Binding-site contacts:
Ligand atom C2 contacts residue VAL31 of chain 5.D at 4.0 Å (hydrophobic).
Ligand atom C7 contacts residue SER70 of chain 5.D at 4.4 Å.
Ligand atom O5 contacts residue ASN69 of chain 5.D at 2.8 Å (h-bond).
Ligand atom C5 contacts residue VAL31 of chain 5.D at 4.2 Å (hydrophobic).
Ligand atom O1 contacts residue ASN69 of chain 5.D at 2.1 Å (h-bond).
Ligand atom C5 contacts residue ASN69 of chain 5.D at 3.7 Å.
Ligand atom C8 contacts residue ARG57 of chain 5.D at 4.2 Å.
Ligand atom O4 contacts residue VAL31 of chain 5.D at 3.3 Å.
Ligand atom C2 contacts residue ASN69 of chain 5.D at 4.2 Å.
Ligand atom O1 contacts residue MET33 of chain 5.D at 3.9 Å.
Ligand atom O1 contacts residue SER70 of chain 5.D at 4.2 Å.
Ligand atom C5 contacts residue MET33 of chain 5.D at 3.7 Å (hydrophobic).
Ligand atom C6 contacts residue LEU24 of chain 5.D at 4.5 Å (hydrophobic).
Ligand atom O5 contacts residue MET33 of chain 5.D at 4.2 Å.
Ligand atom C5 contacts residue NAG1 of chain 5.X at 4.4 Å.
Ligand atom C7 contacts residue ASN69 of chain 5.D at 3.8 Å.
Ligand atom C8 contacts residue ASN69 of chain 5.D at 3.4 Å.
Ligand atom O4 contacts residue NAG1 of chain 5.X at 3.0 Å.
Ligand atom C6 contacts residue NAG1 of chain 5.X at 4.3 Å.
Ligand atom O3 contacts residue VAL31 of chain 5.D at 3.6 Å.
Ligand atom C3 contacts residue VAL31 of chain 5.D at 3.0 Å (hydrophobic).
Ligand atom O1 contacts residue VAL31 of chain 5.D at 3.4 Å (h-bond).
Ligand atom C3 contacts residue NAG1 of chain 5.X at 3.7 Å.
Ligand atom C4 contacts residue NAG1 of chain 5.X at 3.2 Å.
Ligand atom C6 contacts residue ASN69 of chain 5.D at 4.4 Å.
Ligand atom C6 contacts residue MET33 of chain 5.D at 3.5 Å (hydrophobic).
Ligand atom C1 contacts residue VAL31 of chain 5.D at 4.3 Å (hydrophobic).
Ligand atom C8 contacts residue SER70 of chain 5.D at 3.7 Å.
Ligand atom N2 contacts residue ASN69 of chain 5.D at 4.3 Å.
Ligand atom C1 contacts residue ASN69 of chain 5.D at 2.7 Å.
Ligand atom C4 contacts residue VAL31 of chain 5.D at 3.8 Å (hydrophobic).
Ligand atom O6 contacts residue NAG1 of chain 5.X at 3.0 Å.
Ligand atom O3 contacts residue NAG1 of chain 5.X at 2.6 Å (h-bond).
Ligand atom N2 contacts residue VAL31 of chain 5.D at 4.0 Å.
Ligand atom O7 contacts residue ASN69 of chain 5.D at 3.8 Å.

Sequence of chain 5.D:
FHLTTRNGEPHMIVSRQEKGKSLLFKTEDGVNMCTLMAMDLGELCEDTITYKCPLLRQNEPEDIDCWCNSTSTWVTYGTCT

The small molecule below binds the protein below.
Small molecule (SMILES): CC(=O)N[C@@H]1[C@@H](O)[C@H](O)[C@@H](CO)O[C@H]1O